Binding-site contacts:
Ligand atom O1 contacts residue ASP1426 of chain 1.D at 3.2 Å (salt-bridge).
Ligand atom O3 contacts residue ASP1330 of chain 1.D at 3.4 Å (salt-bridge).
Ligand atom O3X contacts residue GLY1371 of chain 1.D at 3.5 Å.
Ligand atom C2 contacts residue HIS1479 of chain 1.D at 3.7 Å.
Ligand atom C5 contacts residue ARG1428 of chain 1.D at 3.9 Å.
Ligand atom O1X contacts residue MG1 of chain 1.MA at 2.4 Å.
Ligand atom O2 contacts residue ASP1330 of chain 1.D at 2.6 Å (salt-bridge).
Ligand atom O1X contacts residue AMP1 of chain 1.IA at 4.0 Å.
Ligand atom C4 contacts residue ARG1428 of chain 1.D at 3.9 Å.
Ligand atom P' contacts residue MG1 of chain 1.MA at 3.4 Å.
Ligand atom C2 contacts residue ASP1330 of chain 1.D at 3.4 Å.
Ligand atom O5 contacts residue MG1 of chain 1.LA at 3.3 Å.
Ligand atom O3X contacts residue GLY1370 of chain 1.D at 3.9 Å.
Ligand atom C3 contacts residue ASP1330 of chain 1.D at 3.4 Å.
Ligand atom O1X contacts residue ASP1460 of chain 1.D at 3.4 Å (salt-bridge).
Ligand atom O1 contacts residue CYS1424 of chain 1.D at 3.0 Å (h-bond).
Ligand atom O3X contacts residue PHE1372 of chain 1.D at 3.4 Å.
Ligand atom O2X contacts residue AMP1 of chain 1.IA at 3.0 Å (h-bond).
Ligand atom O1 contacts residue VAL1435 of chain 1.D at 3.4 Å.
Ligand atom O4 contacts residue ASP1426 of chain 1.D at 3.2 Å (salt-bridge).
Ligand atom O5 contacts residue ARG1360 of chain 1.D at 3.4 Å (salt-bridge).
Ligand atom C1 contacts residue ASP1426 of chain 1.D at 3.4 Å.
Ligand atom O4 contacts residue PHE1476 of chain 1.D at 3.9 Å.
Ligand atom O2X contacts residue ARG1428 of chain 1.D at 3.8 Å.
Ligand atom P' contacts residue GLY1370 of chain 1.D at 3.6 Å.
Ligand atom O2 contacts residue HIS1479 of chain 1.D at 2.5 Å (h-bond).
Ligand atom O3X contacts residue MG1 of chain 1.MA at 3.4 Å.
Ligand atom P' contacts residue AMP1 of chain 1.IA at 3.9 Å.
Ligand atom O3 contacts residue HIS1479 of chain 1.D at 3.0 Å (h-bond).
Ligand atom O1X contacts residue GLU1390 of chain 1.D at 3.0 Å (salt-bridge).
Ligand atom P' contacts residue ARG1360 of chain 1.D at 3.8 Å.
Ligand atom O1X contacts residue GLY1370 of chain 1.D at 3.1 Å (h-bond).
Ligand atom O2X contacts residue ARG1360 of chain 1.D at 3.2 Å (salt-bridge).
Ligand atom O4 contacts residue ARG1428 of chain 1.D at 3.2 Å (salt-bridge).
Ligand atom O3X contacts residue AMP1 of chain 1.IA at 3.4 Å.
Ligand atom O1X contacts residue MG1 of chain 1.LA at 2.1 Å.
Ligand atom C3 contacts residue HIS1479 of chain 1.D at 4.0 Å.
Ligand atom O3 contacts residue ILE1368 of chain 1.D at 3.8 Å.
Ligand atom P' contacts residue MG1 of chain 1.LA at 3.2 Å.
Ligand atom O5 contacts residue GLY1370 of chain 1.D at 3.3 Å (h-bond).

The protein below binds the small molecule below.
Small molecule (SMILES): O=P(O)(O)OC[C@H]1O[C@@H](O)[C@H](O)[C@@H]1O

Sequence of chain 1.D:
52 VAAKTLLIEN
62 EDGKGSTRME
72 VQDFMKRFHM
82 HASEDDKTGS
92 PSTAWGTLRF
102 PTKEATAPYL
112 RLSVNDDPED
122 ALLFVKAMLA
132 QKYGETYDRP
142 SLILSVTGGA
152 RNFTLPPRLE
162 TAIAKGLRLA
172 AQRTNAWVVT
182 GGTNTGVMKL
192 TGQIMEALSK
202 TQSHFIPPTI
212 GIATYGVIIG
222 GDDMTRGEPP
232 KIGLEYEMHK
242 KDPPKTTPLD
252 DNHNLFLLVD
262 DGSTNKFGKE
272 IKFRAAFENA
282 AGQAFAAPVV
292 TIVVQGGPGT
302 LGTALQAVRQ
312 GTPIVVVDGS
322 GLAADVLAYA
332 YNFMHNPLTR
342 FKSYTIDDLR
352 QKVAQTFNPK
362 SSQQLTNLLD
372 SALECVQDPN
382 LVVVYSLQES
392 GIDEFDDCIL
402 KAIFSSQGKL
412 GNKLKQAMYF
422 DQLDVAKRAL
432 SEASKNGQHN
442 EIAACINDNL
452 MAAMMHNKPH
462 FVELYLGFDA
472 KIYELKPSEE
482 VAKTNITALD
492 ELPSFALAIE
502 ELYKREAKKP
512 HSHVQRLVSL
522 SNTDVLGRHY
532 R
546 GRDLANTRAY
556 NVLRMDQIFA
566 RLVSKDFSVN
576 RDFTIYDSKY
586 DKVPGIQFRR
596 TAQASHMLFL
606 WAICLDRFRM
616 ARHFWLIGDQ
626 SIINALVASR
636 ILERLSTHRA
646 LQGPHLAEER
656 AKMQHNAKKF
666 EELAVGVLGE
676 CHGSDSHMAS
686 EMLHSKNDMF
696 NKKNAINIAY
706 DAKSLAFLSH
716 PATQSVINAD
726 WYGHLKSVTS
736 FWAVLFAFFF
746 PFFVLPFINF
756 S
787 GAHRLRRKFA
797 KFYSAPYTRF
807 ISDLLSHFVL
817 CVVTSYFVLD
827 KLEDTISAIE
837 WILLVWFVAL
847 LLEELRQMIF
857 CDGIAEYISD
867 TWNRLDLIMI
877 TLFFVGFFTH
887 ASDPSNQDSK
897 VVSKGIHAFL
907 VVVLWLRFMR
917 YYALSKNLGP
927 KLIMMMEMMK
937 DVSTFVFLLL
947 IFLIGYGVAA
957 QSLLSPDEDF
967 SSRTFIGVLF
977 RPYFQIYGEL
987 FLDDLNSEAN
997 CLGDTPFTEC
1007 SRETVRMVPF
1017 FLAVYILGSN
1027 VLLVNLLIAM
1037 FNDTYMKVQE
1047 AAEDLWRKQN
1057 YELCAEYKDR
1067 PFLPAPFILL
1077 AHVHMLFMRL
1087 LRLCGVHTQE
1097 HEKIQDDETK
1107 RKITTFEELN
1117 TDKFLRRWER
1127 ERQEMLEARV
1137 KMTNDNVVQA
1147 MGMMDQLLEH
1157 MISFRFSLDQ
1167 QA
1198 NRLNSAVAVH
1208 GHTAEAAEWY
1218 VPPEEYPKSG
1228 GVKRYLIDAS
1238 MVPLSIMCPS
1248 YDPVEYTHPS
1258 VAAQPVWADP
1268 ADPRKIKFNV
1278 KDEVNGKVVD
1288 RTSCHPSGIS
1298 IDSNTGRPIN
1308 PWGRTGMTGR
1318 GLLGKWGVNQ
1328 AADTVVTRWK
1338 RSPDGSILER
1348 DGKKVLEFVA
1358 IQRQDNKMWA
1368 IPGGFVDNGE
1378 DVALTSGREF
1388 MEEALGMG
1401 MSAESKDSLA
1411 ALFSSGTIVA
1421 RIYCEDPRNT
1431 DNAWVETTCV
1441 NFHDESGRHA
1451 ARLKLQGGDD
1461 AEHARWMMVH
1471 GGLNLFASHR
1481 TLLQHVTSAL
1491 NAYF